This small molecule binds to this protein.
Small molecule (SMILES): CC(=O)N[C@@H]1[C@@H](O)[C@H](O)[C@@H](CO)O[C@H]1O

Sequence of chain 1.A:
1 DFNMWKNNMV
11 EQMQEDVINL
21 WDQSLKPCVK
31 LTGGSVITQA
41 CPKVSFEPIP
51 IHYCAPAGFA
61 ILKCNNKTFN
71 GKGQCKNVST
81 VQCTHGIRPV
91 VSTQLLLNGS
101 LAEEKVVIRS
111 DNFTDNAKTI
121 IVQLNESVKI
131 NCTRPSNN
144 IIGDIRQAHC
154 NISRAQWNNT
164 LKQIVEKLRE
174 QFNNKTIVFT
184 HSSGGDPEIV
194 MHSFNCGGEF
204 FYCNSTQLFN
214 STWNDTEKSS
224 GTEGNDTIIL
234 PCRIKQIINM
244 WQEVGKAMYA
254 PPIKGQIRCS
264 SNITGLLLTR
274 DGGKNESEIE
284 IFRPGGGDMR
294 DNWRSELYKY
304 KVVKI

Binding-site contacts:
Ligand atom O7 contacts residue ASN98 of chain 1.A at 4.5 Å.
Ligand atom C8 contacts residue ARG88 of chain 1.A at 3.4 Å.
Ligand atom O6 contacts residue SER127 of chain 1.A at 3.7 Å.
Ligand atom C2 contacts residue ASN265 of chain 1.A at 2.7 Å.
Ligand atom O7 contacts residue ASN265 of chain 1.A at 4.3 Å.
Ligand atom C8 contacts residue NAG1 of chain 1.W at 3.1 Å.
Ligand atom C5 contacts residue ASN265 of chain 1.A at 3.5 Å.
Ligand atom C7 contacts residue ASN98 of chain 1.A at 4.3 Å.
Ligand atom C6 contacts residue SER127 of chain 1.A at 4.5 Å.
Ligand atom C6 contacts residue ASN265 of chain 1.A at 4.5 Å.
Ligand atom O5 contacts residue SER127 of chain 1.A at 4.2 Å.
Ligand atom C7 contacts residue ASN265 of chain 1.A at 4.0 Å.
Ligand atom O5 contacts residue ASN265 of chain 1.A at 2.2 Å (h-bond).
Ligand atom C7 contacts residue NAG1 of chain 1.W at 4.5 Å.
Ligand atom C4 contacts residue ASN265 of chain 1.A at 4.3 Å.
Ligand atom C8 contacts residue ASN98 of chain 1.A at 3.6 Å.
Ligand atom C3 contacts residue ASN265 of chain 1.A at 4.0 Å.
Ligand atom N2 contacts residue ASN265 of chain 1.A at 3.2 Å (h-bond).
Ligand atom C7 contacts residue ARG88 of chain 1.A at 3.7 Å.
Ligand atom O7 contacts residue ARG88 of chain 1.A at 3.3 Å (salt-bridge).
Ligand atom C1 contacts residue ASN265 of chain 1.A at 1.5 Å.